Sequence of chain 1.B:
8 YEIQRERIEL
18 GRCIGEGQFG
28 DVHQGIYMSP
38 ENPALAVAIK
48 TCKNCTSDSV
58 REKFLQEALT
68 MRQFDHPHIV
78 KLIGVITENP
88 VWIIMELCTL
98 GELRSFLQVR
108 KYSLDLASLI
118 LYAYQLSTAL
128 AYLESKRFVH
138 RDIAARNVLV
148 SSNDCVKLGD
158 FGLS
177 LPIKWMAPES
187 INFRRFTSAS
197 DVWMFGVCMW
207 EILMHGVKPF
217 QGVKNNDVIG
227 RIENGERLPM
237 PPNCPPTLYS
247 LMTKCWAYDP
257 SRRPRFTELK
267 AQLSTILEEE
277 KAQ

The small molecule below binds the protein below.
Small molecule (SMILES): CNS(=O)(=O)c1ccc(Nc2ncc(C(F)(F)F)c(N[C@@H]3CCC[C@H]3N(C)C)n2)cc1

Binding-site contacts:
Ligand atom C27 contacts residue GLU23 of chain 1.B at 3.6 Å.
Ligand atom O19 contacts residue ILE21 of chain 1.B at 3.4 Å (h-bond).
Ligand atom C28 contacts residue ILE21 of chain 1.B at 3.7 Å (hydrophobic).
Ligand atom C24 contacts residue GLU99 of chain 1.B at 3.5 Å.
Ligand atom C13 contacts residue LEU146 of chain 1.B at 3.6 Å (hydrophobic).
Ligand atom F22 contacts residue LYS47 of chain 1.B at 3.3 Å.
Ligand atom C3 contacts residue CYS95 of chain 1.B at 3.4 Å (hydrophobic).
Ligand atom C9 contacts residue CYS95 of chain 1.B at 3.7 Å (hydrophobic).
Ligand atom C4 contacts residue GLY98 of chain 1.B at 3.5 Å.
Ligand atom F22 contacts residue ALA45 of chain 1.B at 3.5 Å.
Ligand atom F16 contacts residue LYS47 of chain 1.B at 3.9 Å.
Ligand atom C27 contacts residue GLU99 of chain 1.B at 3.7 Å.
Ligand atom O20 contacts residue ARG19 of chain 1.B at 2.7 Å (salt-bridge).
Ligand atom F21 contacts residue MET92 of chain 1.B at 3.4 Å.
Ligand atom F21 contacts residue VAL77 of chain 1.B at 3.6 Å.
Ligand atom C5 contacts residue GLY98 of chain 1.B at 3.6 Å.
Ligand atom C3 contacts residue THR96 of chain 1.B at 3.5 Å.
Ligand atom C6 contacts residue GLU99 of chain 1.B at 3.6 Å.
Ligand atom C13 contacts residue ALA45 of chain 1.B at 3.7 Å (hydrophobic).
Ligand atom N14 contacts residue CYS95 of chain 1.B at 2.9 Å (h-bond).
Ligand atom C31 contacts residue VAL29 of chain 1.B at 3.5 Å (hydrophobic).
Ligand atom C3 contacts residue GLY98 of chain 1.B at 3.7 Å.
Ligand atom C25 contacts residue GLU99 of chain 1.B at 3.6 Å.
Ligand atom C12 contacts residue LEU146 of chain 1.B at 3.6 Å (hydrophobic).
Ligand atom C30 contacts residue GLU99 of chain 1.B at 3.7 Å.
Ligand atom N7 contacts residue CYS95 of chain 1.B at 2.8 Å (h-bond).
Ligand atom C31 contacts residue GLY22 of chain 1.B at 3.8 Å.
Ligand atom C6 contacts residue ILE21 of chain 1.B at 3.8 Å (hydrophobic).
Ligand atom N10 contacts residue ILE21 of chain 1.B at 3.8 Å.
Ligand atom C12 contacts residue ALA45 of chain 1.B at 3.8 Å (hydrophobic).
Ligand atom F21 contacts residue GLU93 of chain 1.B at 3.9 Å.
Ligand atom N14 contacts residue LEU94 of chain 1.B at 3.8 Å.
Ligand atom N7 contacts residue LEU94 of chain 1.B at 3.6 Å.
Ligand atom C2 contacts residue THR96 of chain 1.B at 3.7 Å.
Ligand atom N26 contacts residue GLU99 of chain 1.B at 2.8 Å (salt-bridge).
Ligand atom C13 contacts residue GLU93 of chain 1.B at 3.5 Å.
Ligand atom F16 contacts residue LEU146 of chain 1.B at 3.7 Å.
Ligand atom C29 contacts residue GLU99 of chain 1.B at 3.5 Å.
Ligand atom C13 contacts residue CYS95 of chain 1.B at 3.8 Å (hydrophobic).
Ligand atom C4 contacts residue CYS95 of chain 1.B at 3.5 Å (hydrophobic).